A protein and the small-molecule ligand that binds it are described below.
Small molecule (SMILES): CC(=O)N[C@H]1[C@H](O[C@@H]2[C@H](O[C@]3(C(=O)O)C[C@H](O)[C@@H](NC(C)=O)[C@H]([C@H](O)[C@H](O)CO)O3)[C@@H](O)[C@H](O[C@H]3[C@H](O)[C@@H](O)[C@H](O)O[C@@H]3CO)O[C@@H]2CO)O[C@H](CO)[C@H](O)[C@@H]1O[C@@H]1O[C@H](CO)[C@H](O)[C@H](O[C@]2(C(=O)O)C[C@H](O)[C@@H](NC(C)=O)[C@H]([C@H](O)[C@H](O)CO)O2)[C@H]1O

Binding-site contacts:
Ligand atom O8 contacts residue TRP430 of chain 1.A at 3.8 Å.
Ligand atom C11 contacts residue GLY272 of chain 1.A at 3.4 Å.
Ligand atom C6 contacts residue GLU358 of chain 1.A at 3.5 Å.
Ligand atom N5 contacts residue LYS443 of chain 1.A at 3.1 Å (salt-bridge).
Ligand atom C10 contacts residue GLY272 of chain 1.A at 3.2 Å.
Ligand atom O6 contacts residue GLU358 of chain 1.A at 2.6 Å (salt-bridge).
Ligand atom C3 contacts residue ASN273 of chain 1.A at 3.5 Å.
Ligand atom O9 contacts residue ASN441 of chain 1.A at 3.5 Å (h-bond).
Ligand atom O7 contacts residue LYS443 of chain 1.A at 3.6 Å.
Ligand atom O3 contacts residue HIS409 of chain 1.A at 3.7 Å.
Ligand atom N5 contacts residue GLY272 of chain 1.A at 3.2 Å (h-bond).
Ligand atom O4 contacts residue GLU358 of chain 1.A at 3.2 Å (salt-bridge).
Ligand atom C5 contacts residue TRP430 of chain 1.A at 3.1 Å (hydrophobic).
Ligand atom O4 contacts residue HIS409 of chain 1.A at 3.3 Å (h-bond).
Ligand atom C10 contacts residue LYS443 of chain 1.A at 3.8 Å.
Ligand atom C4 contacts residue ASN273 of chain 1.A at 3.4 Å.
Ligand atom O6 contacts residue TRP430 of chain 1.A at 3.2 Å.
Ligand atom C6 contacts residue LYS443 of chain 1.A at 3.6 Å.
Ligand atom O4 contacts residue GLY272 of chain 1.A at 3.8 Å.
Ligand atom C4 contacts residue TYR431 of chain 1.A at 3.5 Å (hydrophobic).
Ligand atom O10 contacts residue GLY272 of chain 1.A at 3.7 Å.
Ligand atom C4 contacts residue GLY272 of chain 1.A at 3.8 Å.
Ligand atom O10 contacts residue LYS443 of chain 1.A at 3.3 Å.
Ligand atom C6 contacts residue SER428 of chain 1.A at 3.5 Å.
Ligand atom C1 contacts residue TYR431 of chain 1.A at 3.3 Å (hydrophobic).
Ligand atom O6 contacts residue SER428 of chain 1.A at 2.6 Å (h-bond).
Ligand atom O1A contacts residue TYR431 of chain 1.A at 2.9 Å (h-bond).
Ligand atom C6 contacts residue TRP430 of chain 1.A at 3.6 Å (hydrophobic).
Ligand atom O4 contacts residue ILE408 of chain 1.A at 2.4 Å (h-bond).
Ligand atom O1A contacts residue ILE408 of chain 1.A at 3.2 Å (h-bond).
Ligand atom C4 contacts residue ILE408 of chain 1.A at 3.4 Å (hydrophobic).
Ligand atom C1 contacts residue GLY445 of chain 1.A at 3.6 Å.
Ligand atom O4 contacts residue ASN273 of chain 1.A at 3.1 Å (h-bond).
Ligand atom O1B contacts residue TYR431 of chain 1.A at 3.3 Å (h-bond).
Ligand atom O5 contacts residue HIS409 of chain 1.A at 3.2 Å (h-bond).
Ligand atom O1A contacts residue GLY445 of chain 1.A at 3.2 Å.
Ligand atom O1A contacts residue ASN273 of chain 1.A at 3.6 Å (h-bond).
Ligand atom O1B contacts residue GLY445 of chain 1.A at 3.0 Å (h-bond).
Ligand atom O6 contacts residue TRP430 of chain 1.A at 3.7 Å.
Ligand atom O4 contacts residue TYR431 of chain 1.A at 3.6 Å (h-bond).

Sequence of chain 1.A:
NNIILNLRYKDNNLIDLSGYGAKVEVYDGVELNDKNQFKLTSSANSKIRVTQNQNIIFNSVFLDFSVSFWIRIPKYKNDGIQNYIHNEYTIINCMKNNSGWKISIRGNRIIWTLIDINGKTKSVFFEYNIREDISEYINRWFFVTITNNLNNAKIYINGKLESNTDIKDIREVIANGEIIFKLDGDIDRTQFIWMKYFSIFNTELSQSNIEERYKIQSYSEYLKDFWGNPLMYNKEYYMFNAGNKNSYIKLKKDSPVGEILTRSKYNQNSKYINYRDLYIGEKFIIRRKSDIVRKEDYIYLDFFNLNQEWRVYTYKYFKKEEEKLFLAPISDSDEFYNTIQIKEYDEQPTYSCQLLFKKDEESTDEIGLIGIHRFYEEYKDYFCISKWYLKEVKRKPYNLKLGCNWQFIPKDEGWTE